The protein below binds the small molecule below.
Small molecule (SMILES): OCCCCl

Binding-site contacts:
Ligand atom C2 contacts residue LEU110 of chain 1.B at 3.9 Å (hydrophobic).
Ligand atom C4 contacts residue LEU289 of chain 1.B at 3.9 Å (hydrophobic).
Ligand atom O1 contacts residue VAL106 of chain 1.B at 3.2 Å (h-bond).
Ligand atom CL5 contacts residue LEU286 of chain 1.B at 3.3 Å.
Ligand atom C4 contacts residue PHE282 of chain 1.B at 4.2 Å (hydrophobic).
Ligand atom O1 contacts residue LEU110 of chain 1.B at 2.9 Å.
Ligand atom C3 contacts residue LEU286 of chain 1.B at 4.1 Å (hydrophobic).
Ligand atom CL5 contacts residue VAL285 of chain 1.B at 3.6 Å.
Ligand atom CL5 contacts residue TYR281 of chain 1.B at 4.1 Å.
Ligand atom C4 contacts residue PHE109 of chain 1.B at 4.5 Å (hydrophobic).
Ligand atom O1 contacts residue LEU216 of chain 1.B at 4.2 Å.
Ligand atom C2 contacts residue VAL106 of chain 1.B at 3.2 Å (hydrophobic).
Ligand atom C3 contacts residue PHE282 of chain 1.B at 4.2 Å (hydrophobic).
Ligand atom C4 contacts residue MET184 of chain 1.B at 4.0 Å (hydrophobic).
Ligand atom C4 contacts residue LEU286 of chain 1.B at 4.0 Å (hydrophobic).
Ligand atom CL5 contacts residue LEU289 of chain 1.B at 4.1 Å.
Ligand atom C3 contacts residue LEU216 of chain 1.B at 3.9 Å (hydrophobic).
Ligand atom C2 contacts residue PHE109 of chain 1.B at 4.4 Å (hydrophobic).
Ligand atom CL5 contacts residue PHE282 of chain 1.B at 3.4 Å.

Sequence of chain 1.B:
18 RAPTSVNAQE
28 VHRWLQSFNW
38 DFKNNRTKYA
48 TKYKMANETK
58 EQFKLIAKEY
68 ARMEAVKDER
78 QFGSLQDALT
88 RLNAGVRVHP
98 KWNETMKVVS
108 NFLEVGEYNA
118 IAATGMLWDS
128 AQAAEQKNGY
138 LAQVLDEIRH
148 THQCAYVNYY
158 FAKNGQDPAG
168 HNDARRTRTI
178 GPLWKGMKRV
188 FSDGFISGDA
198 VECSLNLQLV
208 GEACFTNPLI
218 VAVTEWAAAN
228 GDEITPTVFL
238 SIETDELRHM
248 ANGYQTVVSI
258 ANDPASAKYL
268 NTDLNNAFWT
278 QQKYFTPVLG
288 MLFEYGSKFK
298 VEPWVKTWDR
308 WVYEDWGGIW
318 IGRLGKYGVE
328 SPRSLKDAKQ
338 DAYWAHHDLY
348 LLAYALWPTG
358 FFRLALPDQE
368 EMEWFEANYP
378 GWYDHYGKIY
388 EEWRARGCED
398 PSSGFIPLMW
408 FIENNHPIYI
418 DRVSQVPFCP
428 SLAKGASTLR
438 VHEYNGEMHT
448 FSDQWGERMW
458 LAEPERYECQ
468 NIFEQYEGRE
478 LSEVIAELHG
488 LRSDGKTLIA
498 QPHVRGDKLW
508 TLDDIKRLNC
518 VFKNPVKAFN